A small-molecule ligand and the protein it binds are described below.
Small molecule (SMILES): Cc1ncc(COP(=O)(O)O)c(CNC2(C(=O)O)CC2)c1O

Sequence of chain 1.Q:
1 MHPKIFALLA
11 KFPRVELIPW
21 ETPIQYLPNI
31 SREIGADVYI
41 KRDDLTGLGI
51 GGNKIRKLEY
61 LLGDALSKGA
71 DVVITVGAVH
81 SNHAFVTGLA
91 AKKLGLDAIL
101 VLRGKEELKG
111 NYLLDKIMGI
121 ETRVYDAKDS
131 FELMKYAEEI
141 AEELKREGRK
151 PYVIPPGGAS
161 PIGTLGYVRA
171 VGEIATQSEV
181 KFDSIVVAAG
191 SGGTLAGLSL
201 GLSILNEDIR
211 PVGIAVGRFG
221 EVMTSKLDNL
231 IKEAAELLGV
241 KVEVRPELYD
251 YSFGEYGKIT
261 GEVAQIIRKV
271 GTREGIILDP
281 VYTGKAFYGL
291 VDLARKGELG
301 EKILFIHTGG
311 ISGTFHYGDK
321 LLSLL

Binding-site contacts:
Ligand atom O3P contacts residue GLY192 of chain 1.Q at 2.9 Å (h-bond).
Ligand atom O3P contacts residue SER191 of chain 1.Q at 3.5 Å (h-bond).
Ligand atom O2P contacts residue LYS54 of chain 1.Q at 3.6 Å (salt-bridge).
Ligand atom C6 contacts residue THR308 of chain 1.Q at 3.2 Å.
Ligand atom C2A contacts residue TYR282 of chain 1.Q at 3.4 Å (hydrophobic).
Ligand atom O3P contacts residue GLY193 of chain 1.Q at 3.6 Å (h-bond).
Ligand atom C4 contacts residue TYR282 of chain 1.Q at 3.5 Å (hydrophobic).
Ligand atom O3P contacts residue GLY190 of chain 1.Q at 2.8 Å (h-bond).
Ligand atom C5 contacts residue ASN53 of chain 1.Q at 3.5 Å.
Ligand atom C2 contacts residue TYR282 of chain 1.Q at 3.4 Å (hydrophobic).
Ligand atom O4P contacts residue THR194 of chain 1.Q at 3.5 Å (h-bond).
Ligand atom O3P contacts residue ALA189 of chain 1.Q at 3.6 Å.
Ligand atom O1P contacts residue GLY192 of chain 1.Q at 2.8 Å (h-bond).
Ligand atom O2P contacts residue GLY193 of chain 1.Q at 3.1 Å (h-bond).
Ligand atom O2P contacts residue THR194 of chain 1.Q at 2.3 Å (h-bond).
Ligand atom C5A contacts residue ASN53 of chain 1.Q at 3.5 Å.
Ligand atom O3 contacts residue ASN82 of chain 1.Q at 3.1 Å (h-bond).
Ligand atom P contacts residue SER191 of chain 1.Q at 3.6 Å.
Ligand atom C2A contacts residue THR308 of chain 1.Q at 3.3 Å.
Ligand atom O4P contacts residue LYS54 of chain 1.Q at 3.4 Å (salt-bridge).
Ligand atom O1P contacts residue SER191 of chain 1.Q at 2.4 Å (h-bond).
Ligand atom O7 contacts residue TYR282 of chain 1.Q at 3.3 Å (h-bond).
Ligand atom P contacts residue GLY193 of chain 1.Q at 3.4 Å.
Ligand atom O7 contacts residue ASN82 of chain 1.Q at 3.0 Å (h-bond).
Ligand atom C6 contacts residue ALA188 of chain 1.Q at 3.6 Å (hydrophobic).
Ligand atom O7 contacts residue SER81 of chain 1.Q at 3.2 Å (h-bond).
Ligand atom C7 contacts residue SER81 of chain 1.Q at 2.9 Å.
Ligand atom O1P contacts residue GLY193 of chain 1.Q at 3.1 Å (h-bond).
Ligand atom C9 contacts residue LYS54 of chain 1.Q at 3.2 Å.
Ligand atom C3 contacts residue TYR282 of chain 1.Q at 3.3 Å (hydrophobic).
Ligand atom C9 contacts residue GLY157 of chain 1.Q at 3.3 Å.
Ligand atom P contacts residue THR194 of chain 1.Q at 3.2 Å.
Ligand atom C9 contacts residue HIS83 of chain 1.Q at 2.9 Å.
Ligand atom P contacts residue GLY192 of chain 1.Q at 3.4 Å.
Ligand atom C7 contacts residue TYR282 of chain 1.Q at 3.3 Å (hydrophobic).
Ligand atom O8 contacts residue SER81 of chain 1.Q at 2.4 Å (h-bond).
Ligand atom C4A contacts residue TYR282 of chain 1.Q at 3.6 Å (hydrophobic).
Ligand atom C5A contacts residue THR194 of chain 1.Q at 3.1 Å.
Ligand atom C2 contacts residue THR308 of chain 1.Q at 3.3 Å.
Ligand atom N1 contacts residue THR308 of chain 1.Q at 2.5 Å (h-bond).